Sequence of chain 1.A:
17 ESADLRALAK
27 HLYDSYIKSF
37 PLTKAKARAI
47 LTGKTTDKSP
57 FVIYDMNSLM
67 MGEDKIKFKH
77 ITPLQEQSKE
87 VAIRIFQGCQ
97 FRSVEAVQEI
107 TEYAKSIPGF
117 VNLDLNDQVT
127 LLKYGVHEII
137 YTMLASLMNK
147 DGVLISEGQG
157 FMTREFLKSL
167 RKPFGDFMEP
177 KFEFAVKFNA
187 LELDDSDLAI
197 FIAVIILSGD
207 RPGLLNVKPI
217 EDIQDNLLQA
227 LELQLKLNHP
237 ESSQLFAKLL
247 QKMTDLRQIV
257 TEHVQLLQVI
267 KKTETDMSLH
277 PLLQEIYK

This small molecule binds to this protein.
Small molecule (SMILES): CC(C)c1ccccc1-c1ccc(O[C@@H](Cc2ccccc2)C(=O)O)cc1

Binding-site contacts:
Ligand atom CAX contacts residue MET174 of chain 1.A at 3.5 Å (hydrophobic).
Ligand atom CAJ contacts residue SER152 of chain 1.A at 3.5 Å.
Ligand atom CAA contacts residue LYS177 of chain 1.A at 3.2 Å.
Ligand atom CAG contacts residue PHE74 of chain 1.A at 3.4 Å (hydrophobic).
Ligand atom CAL contacts residue CYS95 of chain 1.A at 3.2 Å (hydrophobic).
Ligand atom OAD contacts residue SER152 of chain 1.A at 3.0 Å (h-bond).
Ligand atom CAF contacts residue SER152 of chain 1.A at 3.4 Å.
Ligand atom CAX contacts residue CYS95 of chain 1.A at 3.0 Å (hydrophobic).
Ligand atom CAZ contacts residue MET174 of chain 1.A at 3.2 Å (hydrophobic).
Ligand atom CAA contacts residue RRG1 of chain 1.D at 3.3 Å.
Ligand atom CAQ contacts residue CYS95 of chain 1.A at 3.0 Å (hydrophobic).
Ligand atom OAD contacts residue ARG98 of chain 1.A at 3.4 Å.
Ligand atom CAH contacts residue PHE92 of chain 1.A at 3.0 Å (hydrophobic).
Ligand atom CAE contacts residue PHE74 of chain 1.A at 2.9 Å (hydrophobic).
Ligand atom OAD contacts residue ILE151 of chain 1.A at 3.4 Å.
Ligand atom CAQ contacts residue RRG1 of chain 1.D at 3.0 Å.
Ligand atom CAZ contacts residue LEU140 of chain 1.A at 3.7 Å (hydrophobic).
Ligand atom CAR contacts residue ILE151 of chain 1.A at 3.5 Å (hydrophobic).
Ligand atom CAF contacts residue PHE74 of chain 1.A at 3.5 Å (hydrophobic).
Ligand atom CAB contacts residue MET174 of chain 1.A at 2.8 Å (hydrophobic).
Ligand atom CAI contacts residue PHE173 of chain 1.A at 3.3 Å (hydrophobic).
Ligand atom CAH contacts residue MET174 of chain 1.A at 3.7 Å (hydrophobic).
Ligand atom CAO contacts residue RRG1 of chain 1.D at 3.5 Å.
Ligand atom CAY contacts residue CYS95 of chain 1.A at 3.5 Å (hydrophobic).
Ligand atom CAW contacts residue CYS95 of chain 1.A at 3.1 Å (hydrophobic).
Ligand atom CAZ contacts residue RRG1 of chain 1.D at 2.8 Å.
Ligand atom CAE contacts residue HIS76 of chain 1.A at 3.6 Å.
Ligand atom CAH contacts residue PHE173 of chain 1.A at 3.7 Å (hydrophobic).
Ligand atom CAY contacts residue RRG1 of chain 1.D at 3.6 Å.
Ligand atom CAY contacts residue MET174 of chain 1.A at 2.9 Å (hydrophobic).
Ligand atom CAA contacts residue LEU140 of chain 1.A at 3.5 Å (hydrophobic).
Ligand atom CAA contacts residue MET174 of chain 1.A at 3.5 Å (hydrophobic).
Ligand atom CAM contacts residue MET174 of chain 1.A at 3.0 Å (hydrophobic).
Ligand atom CAT contacts residue SER152 of chain 1.A at 3.7 Å.
Ligand atom OAC contacts residue ARG98 of chain 1.A at 3.4 Å.
Ligand atom CAA contacts residue TYR137 of chain 1.A at 3.2 Å (hydrophobic).
Ligand atom CAT contacts residue ARG98 of chain 1.A at 3.3 Å.
Ligand atom CAI contacts residue MET174 of chain 1.A at 3.7 Å (hydrophobic).
Ligand atom CAP contacts residue CYS95 of chain 1.A at 3.5 Å (hydrophobic).
Ligand atom CAB contacts residue LEU140 of chain 1.A at 3.0 Å (hydrophobic).